Binding-site contacts:
Ligand atom O1 contacts residue GLY41 of chain 2.B at 3.3 Å (h-bond).
Ligand atom O6 contacts residue ARG267 of chain 2.B at 3.3 Å (salt-bridge).
Ligand atom O1 contacts residue ASN42 of chain 2.B at 3.4 Å (h-bond).
Ligand atom O7 contacts residue GLY41 of chain 2.B at 3.4 Å.
Ligand atom C3 contacts residue HIS264 of chain 2.B at 4.0 Å.
Ligand atom C8 contacts residue ARG267 of chain 2.B at 4.1 Å.
Ligand atom O5 contacts residue ARG267 of chain 2.B at 3.9 Å.
Ligand atom C3 contacts residue GLU268 of chain 2.B at 3.5 Å.
Ligand atom C7 contacts residue ARG267 of chain 2.B at 4.0 Å.
Ligand atom C1 contacts residue ARG267 of chain 2.B at 3.8 Å.
Ligand atom C2 contacts residue GLU268 of chain 2.B at 4.0 Å.
Ligand atom C5 contacts residue HIS264 of chain 2.B at 3.2 Å.
Ligand atom O4 contacts residue HIS264 of chain 2.B at 3.2 Å.
Ligand atom C4 contacts residue HIS264 of chain 2.B at 3.8 Å.
Ligand atom N2 contacts residue GLU268 of chain 2.B at 3.5 Å (salt-bridge).
Ligand atom O7 contacts residue ARG267 of chain 2.B at 3.9 Å.
Ligand atom O7 contacts residue ASN42 of chain 2.B at 4.1 Å.
Ligand atom O1 contacts residue ARG267 of chain 2.B at 3.4 Å.
Ligand atom O6 contacts residue HIS264 of chain 2.B at 4.0 Å.
Ligand atom O3 contacts residue GLU268 of chain 2.B at 4.0 Å.
Ligand atom C1 contacts residue ASN42 of chain 2.B at 4.5 Å.
Ligand atom O5 contacts residue HIS264 of chain 2.B at 4.3 Å.
Ligand atom O5 contacts residue ASN42 of chain 2.B at 4.0 Å.
Ligand atom C1 contacts residue GLU268 of chain 2.B at 4.4 Å.
Ligand atom C6 contacts residue HIS264 of chain 2.B at 3.5 Å.

A small-molecule ligand and the protein it binds are described below.
Small molecule (SMILES): CC(=O)N[C@@H]1[C@@H](O)[C@H](O)[C@@H](CO)O[C@H]1O

Sequence of chain 2.B:
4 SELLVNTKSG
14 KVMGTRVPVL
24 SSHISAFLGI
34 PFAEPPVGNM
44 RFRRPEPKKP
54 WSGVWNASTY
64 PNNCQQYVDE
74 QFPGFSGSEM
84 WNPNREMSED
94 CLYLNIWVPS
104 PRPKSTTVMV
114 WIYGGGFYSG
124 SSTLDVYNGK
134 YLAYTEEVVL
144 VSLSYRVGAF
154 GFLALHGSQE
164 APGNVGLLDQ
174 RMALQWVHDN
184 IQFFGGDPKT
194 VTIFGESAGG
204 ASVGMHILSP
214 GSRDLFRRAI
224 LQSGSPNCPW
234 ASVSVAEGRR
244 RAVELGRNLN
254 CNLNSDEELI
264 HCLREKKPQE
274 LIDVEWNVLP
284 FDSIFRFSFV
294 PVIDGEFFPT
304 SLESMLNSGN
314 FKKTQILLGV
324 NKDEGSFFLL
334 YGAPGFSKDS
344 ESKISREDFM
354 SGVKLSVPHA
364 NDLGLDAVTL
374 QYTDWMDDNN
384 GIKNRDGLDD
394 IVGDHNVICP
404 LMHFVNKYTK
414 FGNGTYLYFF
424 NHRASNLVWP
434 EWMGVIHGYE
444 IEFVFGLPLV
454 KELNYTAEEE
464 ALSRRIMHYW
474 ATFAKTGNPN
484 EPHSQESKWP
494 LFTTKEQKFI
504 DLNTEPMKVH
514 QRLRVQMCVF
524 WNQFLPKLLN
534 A